The protein below binds the small molecule below.
Small molecule (SMILES): Clc1ccc(COC(Cn2ccnc2)c2ccc(Cl)cc2Cl)cc1

Sequence of chain 2.B:
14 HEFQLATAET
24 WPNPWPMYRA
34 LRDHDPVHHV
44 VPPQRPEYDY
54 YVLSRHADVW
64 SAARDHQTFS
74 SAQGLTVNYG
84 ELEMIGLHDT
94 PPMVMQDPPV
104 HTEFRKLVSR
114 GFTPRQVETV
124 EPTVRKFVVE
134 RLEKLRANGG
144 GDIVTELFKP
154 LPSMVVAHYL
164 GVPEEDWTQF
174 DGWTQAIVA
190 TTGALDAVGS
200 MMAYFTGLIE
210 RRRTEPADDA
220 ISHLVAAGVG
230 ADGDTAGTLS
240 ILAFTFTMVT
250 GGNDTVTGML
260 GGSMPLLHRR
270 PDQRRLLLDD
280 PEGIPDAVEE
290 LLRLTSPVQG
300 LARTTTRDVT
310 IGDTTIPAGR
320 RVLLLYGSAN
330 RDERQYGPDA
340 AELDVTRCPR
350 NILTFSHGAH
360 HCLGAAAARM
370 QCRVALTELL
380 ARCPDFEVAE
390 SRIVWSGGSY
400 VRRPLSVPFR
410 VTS

Binding-site contacts:
Ligand atom CL8 contacts residue THR93 of chain 2.B at 3.4 Å.
Ligand atom C3 contacts residue HEM1 of chain 2.L at 3.3 Å.
Ligand atom C13 contacts residue MET96 of chain 2.B at 3.8 Å (hydrophobic).
Ligand atom CL2 contacts residue MET96 of chain 2.B at 3.3 Å.
Ligand atom C21 contacts residue VAL400 of chain 2.B at 4.1 Å (hydrophobic).
Ligand atom O20 contacts residue PRO94 of chain 2.B at 4.1 Å.
Ligand atom CL4 contacts residue PRO94 of chain 2.B at 3.9 Å.
Ligand atom C9 contacts residue THR246 of chain 2.B at 3.9 Å.
Ligand atom C6 contacts residue GLY250 of chain 2.B at 3.7 Å.
Ligand atom CL2 contacts residue PHE243 of chain 2.B at 3.5 Å.
Ligand atom C14 contacts residue PRO94 of chain 2.B at 3.6 Å (hydrophobic).
Ligand atom C17 contacts residue VAL400 of chain 2.B at 4.0 Å (hydrophobic).
Ligand atom CL2 contacts residue MET98 of chain 2.B at 3.5 Å.
Ligand atom C10 contacts residue HEM1 of chain 2.L at 3.6 Å.
Ligand atom CL8 contacts residue ASP92 of chain 2.B at 3.0 Å.
Ligand atom C11 contacts residue MET96 of chain 2.B at 4.0 Å (hydrophobic).
Ligand atom C16 contacts residue THR93 of chain 2.B at 4.0 Å.
Ligand atom C13 contacts residue THR246 of chain 2.B at 3.6 Å.
Ligand atom C15 contacts residue THR93 of chain 2.B at 3.9 Å.
Ligand atom C11 contacts residue THR246 of chain 2.B at 3.6 Å.
Ligand atom C13 contacts residue MET98 of chain 2.B at 4.0 Å (hydrophobic).
Ligand atom C9 contacts residue HEM1 of chain 2.L at 3.5 Å.
Ligand atom C21 contacts residue PRO94 of chain 2.B at 3.9 Å (hydrophobic).
Ligand atom C17 contacts residue TYR399 of chain 2.B at 4.0 Å (hydrophobic).
Ligand atom C3 contacts residue THR254 of chain 2.B at 3.7 Å.
Ligand atom C17 contacts residue PRO94 of chain 2.B at 3.7 Å (hydrophobic).
Ligand atom C7 contacts residue GLY250 of chain 2.B at 3.4 Å.
Ligand atom CL4 contacts residue GLY250 of chain 2.B at 3.5 Å.
Ligand atom CL4 contacts residue PRO95 of chain 2.B at 3.8 Å.
Ligand atom O20 contacts residue LEU300 of chain 2.B at 4.0 Å.
Ligand atom C6 contacts residue HEM1 of chain 2.L at 3.9 Å.
Ligand atom N19 contacts residue HEM1 of chain 2.L at 2.8 Å.
Ligand atom C2 contacts residue THR246 of chain 2.B at 3.9 Å.
Ligand atom C6 contacts residue GLY251 of chain 2.B at 3.7 Å.
Ligand atom C16 contacts residue PRO94 of chain 2.B at 3.6 Å (hydrophobic).
Ligand atom C5 contacts residue PRO94 of chain 2.B at 3.8 Å (hydrophobic).
Ligand atom C21 contacts residue LEU300 of chain 2.B at 3.8 Å (hydrophobic).
Ligand atom C15 contacts residue PRO94 of chain 2.B at 3.5 Å (hydrophobic).
Ligand atom C7 contacts residue GLY251 of chain 2.B at 4.0 Å.
Ligand atom C17 contacts residue LEU300 of chain 2.B at 4.0 Å (hydrophobic).